Binding-site contacts:
Ligand atom FAE contacts residue ILE16 of chain 1.A at 3.4 Å.
Ligand atom CAG contacts residue SER59 of chain 1.A at 3.4 Å.
Ligand atom N1 contacts residue NDP1 of chain 1.C at 3.5 Å (h-bond).
Ligand atom C2 contacts residue ALA9 of chain 1.A at 3.6 Å (hydrophobic).
Ligand atom OAM contacts residue SER59 of chain 1.A at 3.3 Å (h-bond).
Ligand atom CAH contacts residue SER59 of chain 1.A at 3.5 Å.
Ligand atom OAM contacts residue NDP1 of chain 1.C at 2.1 Å (h-bond).
Ligand atom N1 contacts residue VAL8 of chain 1.A at 3.3 Å.
Ligand atom FAD contacts residue NDP1 of chain 1.C at 2.4 Å.
Ligand atom NAB contacts residue GLU30 of chain 1.A at 2.8 Å (salt-bridge).
Ligand atom CAH contacts residue NDP1 of chain 1.C at 3.5 Å.
Ligand atom C2 contacts residue GLU30 of chain 1.A at 3.6 Å.
Ligand atom NAC contacts residue PHE34 of chain 1.A at 3.5 Å.
Ligand atom NAB contacts residue ALA9 of chain 1.A at 3.5 Å (h-bond).
Ligand atom FAD contacts residue ILE16 of chain 1.A at 3.3 Å.
Ligand atom N1 contacts residue PHE34 of chain 1.A at 3.5 Å.
Ligand atom CAQ contacts residue NDP1 of chain 1.C at 3.2 Å.
Ligand atom FAF contacts residue LEU22 of chain 1.A at 3.6 Å.
Ligand atom C6 contacts residue NDP1 of chain 1.C at 3.3 Å.
Ligand atom NAC contacts residue TYR121 of chain 1.A at 3.6 Å.
Ligand atom FAD contacts residue LEU22 of chain 1.A at 3.0 Å.
Ligand atom C6 contacts residue PHE34 of chain 1.A at 3.3 Å (hydrophobic).
Ligand atom CAA contacts residue VAL115 of chain 1.A at 3.6 Å (hydrophobic).
Ligand atom N1 contacts residue ILE7 of chain 1.A at 3.6 Å (h-bond).
Ligand atom NAC contacts residue NDP1 of chain 1.C at 3.5 Å.
Ligand atom NAC contacts residue ILE7 of chain 1.A at 3.0 Å (h-bond).
Ligand atom C5 contacts residue PHE34 of chain 1.A at 3.4 Å (hydrophobic).
Ligand atom CAQ contacts residue SER59 of chain 1.A at 3.5 Å.
Ligand atom FAD contacts residue ASP21 of chain 1.A at 3.1 Å.
Ligand atom C5 contacts residue NDP1 of chain 1.C at 3.6 Å.
Ligand atom FAF contacts residue NDP1 of chain 1.C at 1.5 Å.
Ligand atom CAX contacts residue NDP1 of chain 1.C at 2.2 Å.
Ligand atom NAB contacts residue THR136 of chain 1.A at 3.6 Å.
Ligand atom FAF contacts residue ILE16 of chain 1.A at 3.3 Å.
Ligand atom NAB contacts residue VAL8 of chain 1.A at 3.3 Å.
Ligand atom NAC contacts residue VAL115 of chain 1.A at 3.0 Å (h-bond).
Ligand atom C4 contacts residue GLU30 of chain 1.A at 3.6 Å.
Ligand atom N3 contacts residue GLU30 of chain 1.A at 2.7 Å (salt-bridge).
Ligand atom FAE contacts residue NDP1 of chain 1.C at 0.8 Å.
Ligand atom CAX contacts residue ILE16 of chain 1.A at 3.5 Å (hydrophobic).

The small molecule below binds the protein below.
Small molecule (SMILES): Cc1c(Sc2cccc(OC(F)(F)F)c2)sc2nc(N)nc(N)c12

Sequence of chain 1.A:
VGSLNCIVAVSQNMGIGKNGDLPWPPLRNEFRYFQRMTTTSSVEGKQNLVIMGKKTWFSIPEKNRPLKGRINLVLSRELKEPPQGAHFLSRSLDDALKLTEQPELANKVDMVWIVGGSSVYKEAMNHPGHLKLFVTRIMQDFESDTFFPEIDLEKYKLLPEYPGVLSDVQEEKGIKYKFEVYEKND